The small molecule below binds the protein below.
Small molecule (SMILES): CC(=O)N[C@@H]1[C@@H](O)[C@H](O)[C@@H](CO)O[C@H]1O

Sequence of chain 24.C:
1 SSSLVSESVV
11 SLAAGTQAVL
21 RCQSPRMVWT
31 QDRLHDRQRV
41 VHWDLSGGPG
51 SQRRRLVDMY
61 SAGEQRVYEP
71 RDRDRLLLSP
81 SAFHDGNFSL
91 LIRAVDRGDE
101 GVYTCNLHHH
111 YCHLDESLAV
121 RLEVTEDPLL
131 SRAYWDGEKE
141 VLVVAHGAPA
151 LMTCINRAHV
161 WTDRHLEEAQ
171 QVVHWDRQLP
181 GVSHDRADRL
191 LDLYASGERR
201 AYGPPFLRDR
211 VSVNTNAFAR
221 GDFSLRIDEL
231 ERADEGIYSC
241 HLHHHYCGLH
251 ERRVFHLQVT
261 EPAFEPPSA

Binding-site contacts:
Ligand atom C4 contacts residue ASN87 of chain 24.C at 4.2 Å.
Ligand atom O6 contacts residue LEU91 of chain 24.C at 3.9 Å.
Ligand atom C8 contacts residue ILE155 of chain 24.C at 3.7 Å (hydrophobic).
Ligand atom C5 contacts residue SER79 of chain 24.C at 4.3 Å.
Ligand atom C2 contacts residue ASN87 of chain 24.C at 2.5 Å.
Ligand atom N2 contacts residue ASN87 of chain 24.C at 2.9 Å (h-bond).
Ligand atom O5 contacts residue SER79 of chain 24.C at 3.8 Å.
Ligand atom C7 contacts residue ASN87 of chain 24.C at 3.9 Å.
Ligand atom C3 contacts residue ASN87 of chain 24.C at 3.8 Å.
Ligand atom C5 contacts residue ASN87 of chain 24.C at 3.7 Å.
Ligand atom O6 contacts residue SER79 of chain 24.C at 2.5 Å (h-bond).
Ligand atom O5 contacts residue ASN87 of chain 24.C at 2.4 Å (h-bond).
Ligand atom O7 contacts residue ASN87 of chain 24.C at 4.4 Å.
Ligand atom C6 contacts residue SER79 of chain 24.C at 3.6 Å.
Ligand atom C1 contacts residue ASN87 of chain 24.C at 1.4 Å.